A small-molecule ligand and the protein it binds are described below.
Small molecule (SMILES): Nc1ncnc2c1ncn2[C@@H]1O[C@H](CO[P](=O)(O)O[P](=O)(O)NP(=O)(O)O)[C@@H](O)[C@H]1O

Sequence of chain 1.A:
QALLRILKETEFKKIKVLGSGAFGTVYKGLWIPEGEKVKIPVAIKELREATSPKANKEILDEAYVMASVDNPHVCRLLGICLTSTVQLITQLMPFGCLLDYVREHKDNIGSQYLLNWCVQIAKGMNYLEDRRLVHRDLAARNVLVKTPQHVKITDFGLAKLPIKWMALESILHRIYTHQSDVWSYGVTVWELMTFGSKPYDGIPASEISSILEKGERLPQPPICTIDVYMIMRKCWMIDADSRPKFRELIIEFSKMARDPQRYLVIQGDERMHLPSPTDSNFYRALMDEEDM

Binding-site contacts:
Ligand atom O1A contacts residue SER28 of chain 1.A at 3.2 Å.
Ligand atom C6 contacts residue GLN99 of chain 1.A at 3.7 Å.
Ligand atom PB contacts residue MG1 of chain 1.G at 3.4 Å.
Ligand atom O3G contacts residue ASP145 of chain 1.A at 2.9 Å (salt-bridge).
Ligand atom O4' contacts residue VAL34 of chain 1.A at 3.1 Å.
Ligand atom N3B contacts residue MG1 of chain 1.G at 3.3 Å.
Ligand atom O1A contacts residue LYS53 of chain 1.A at 3.6 Å.
Ligand atom O2G contacts residue ARG149 of chain 1.A at 2.6 Å (salt-bridge).
Ligand atom N7 contacts residue LEU152 of chain 1.A at 3.6 Å.
Ligand atom O1B contacts residue MG1 of chain 1.G at 2.7 Å.
Ligand atom C6 contacts residue LEU152 of chain 1.A at 3.4 Å (hydrophobic).
Ligand atom N1 contacts residue MET101 of chain 1.A at 2.5 Å (h-bond).
Ligand atom O1A contacts residue GLY32 of chain 1.A at 3.1 Å (h-bond).
Ligand atom C5 contacts residue LEU152 of chain 1.A at 3.5 Å (hydrophobic).
Ligand atom C2 contacts residue LEU100 of chain 1.A at 3.7 Å (hydrophobic).
Ligand atom N6 contacts residue MET101 of chain 1.A at 3.7 Å.
Ligand atom O1G contacts residue ALA30 of chain 1.A at 3.0 Å (h-bond).
Ligand atom N3B contacts residue ARG149 of chain 1.A at 3.3 Å (salt-bridge).
Ligand atom PG contacts residue ARG149 of chain 1.A at 3.5 Å.
Ligand atom C5' contacts residue GLY27 of chain 1.A at 3.7 Å.
Ligand atom C6 contacts residue MET101 of chain 1.A at 3.6 Å (hydrophobic).
Ligand atom O1A contacts residue GLY29 of chain 1.A at 3.1 Å (h-bond).
Ligand atom O1B contacts residue ARG149 of chain 1.A at 3.8 Å.
Ligand atom N6 contacts residue GLN99 of chain 1.A at 2.6 Å (h-bond).
Ligand atom O1G contacts residue GLY29 of chain 1.A at 3.2 Å.
Ligand atom N1 contacts residue LEU100 of chain 1.A at 3.5 Å.
Ligand atom N6 contacts residue ALA51 of chain 1.A at 3.6 Å.
Ligand atom PA contacts residue LYS53 of chain 1.A at 3.5 Å.
Ligand atom O2B contacts residue ARG149 of chain 1.A at 3.3 Å.
Ligand atom O2G contacts residue ASP145 of chain 1.A at 3.1 Å (salt-bridge).
Ligand atom PG contacts residue ASP145 of chain 1.A at 3.6 Å.
Ligand atom N3B contacts residue ASN150 of chain 1.A at 2.9 Å (h-bond).
Ligand atom C8 contacts residue VAL34 of chain 1.A at 3.8 Å (hydrophobic).
Ligand atom O2A contacts residue ASP163 of chain 1.A at 3.0 Å (salt-bridge).
Ligand atom O2A contacts residue MG1 of chain 1.G at 3.1 Å.
Ligand atom O3A contacts residue GLY29 of chain 1.A at 3.4 Å.
Ligand atom N6 contacts residue LEU152 of chain 1.A at 3.3 Å.
Ligand atom O2A contacts residue LYS53 of chain 1.A at 2.3 Å (salt-bridge).
Ligand atom O3G contacts residue PHE31 of chain 1.A at 3.1 Å.
Ligand atom C2 contacts residue MET101 of chain 1.A at 3.0 Å (hydrophobic).